Sequence of chain 3.B:
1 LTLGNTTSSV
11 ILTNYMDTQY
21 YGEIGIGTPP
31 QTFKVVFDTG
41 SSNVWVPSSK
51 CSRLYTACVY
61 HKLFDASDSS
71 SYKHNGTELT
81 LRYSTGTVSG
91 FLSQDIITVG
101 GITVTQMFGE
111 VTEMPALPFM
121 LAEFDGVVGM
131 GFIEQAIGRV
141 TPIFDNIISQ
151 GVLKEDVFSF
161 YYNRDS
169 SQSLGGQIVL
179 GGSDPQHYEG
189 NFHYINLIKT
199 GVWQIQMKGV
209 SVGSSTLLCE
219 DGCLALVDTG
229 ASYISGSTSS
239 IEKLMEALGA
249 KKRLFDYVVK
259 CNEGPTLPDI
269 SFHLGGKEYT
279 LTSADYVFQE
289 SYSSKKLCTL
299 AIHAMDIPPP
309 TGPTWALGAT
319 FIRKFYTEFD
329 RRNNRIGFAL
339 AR

A protein and the small-molecule ligand that binds it are described below.
Small molecule (SMILES): [H]/N=C1/N[C@](C)(C(C)C)CC(=O)N1Cc1cccc(C(=O)NCc2ccccc2)c1

Binding-site contacts:
Ligand atom C27 contacts residue THR227 of chain 3.B at 3.4 Å.
Ligand atom C11 contacts residue TYR83 of chain 3.B at 3.6 Å (hydrophobic).
Ligand atom C18 contacts residue THR85 of chain 3.B at 3.6 Å.
Ligand atom C15 contacts residue GLY228 of chain 3.B at 3.1 Å.
Ligand atom C27 contacts residue TYR20 of chain 3.B at 3.3 Å (hydrophobic).
Ligand atom C3 contacts residue THR85 of chain 3.B at 3.7 Å.
Ligand atom C11 contacts residue ASP38 of chain 3.B at 3.4 Å.
Ligand atom C25 contacts residue SER230 of chain 3.B at 3.4 Å.
Ligand atom N7 contacts residue GLY228 of chain 3.B at 3.6 Å.
Ligand atom C6 contacts residue ASP38 of chain 3.B at 3.5 Å.
Ligand atom C28 contacts residue TYR20 of chain 3.B at 3.3 Å (hydrophobic).
Ligand atom C23 contacts residue THR18 of chain 3.B at 3.6 Å.
Ligand atom C26 contacts residue GLY228 of chain 3.B at 3.6 Å.
Ligand atom N7 contacts residue ASP38 of chain 3.B at 2.8 Å (salt-bridge).
Ligand atom C16 contacts residue THR85 of chain 3.B at 3.6 Å.
Ligand atom C25 contacts residue THR18 of chain 3.B at 3.1 Å.
Ligand atom C25 contacts residue GLY228 of chain 3.B at 3.1 Å.
Ligand atom N7 contacts residue ASP226 of chain 3.B at 2.8 Å (salt-bridge).
Ligand atom C24 contacts residue THR18 of chain 3.B at 3.2 Å.
Ligand atom N1 contacts residue ASP38 of chain 3.B at 2.7 Å (salt-bridge).
Ligand atom C2 contacts residue ASP38 of chain 3.B at 3.7 Å.
Ligand atom O8 contacts residue THR85 of chain 3.B at 3.0 Å (h-bond).
Ligand atom C23 contacts residue GLY228 of chain 3.B at 3.6 Å.
Ligand atom C26 contacts residue THR18 of chain 3.B at 3.7 Å.
Ligand atom O8 contacts residue SER84 of chain 3.B at 3.5 Å (h-bond).
Ligand atom N22 contacts residue GLY228 of chain 3.B at 2.8 Å (h-bond).
Ligand atom C28 contacts residue VAL36 of chain 3.B at 3.5 Å (hydrophobic).
Ligand atom C9 contacts residue ASP226 of chain 3.B at 3.4 Å.
Ligand atom C26 contacts residue ALA229 of chain 3.B at 3.7 Å (hydrophobic).
Ligand atom C3 contacts residue TYR83 of chain 3.B at 3.4 Å (hydrophobic).
Ligand atom C24 contacts residue GLY228 of chain 3.B at 3.2 Å.
Ligand atom C28 contacts residue GLN19 of chain 3.B at 3.6 Å.
Ligand atom C4 contacts residue THR85 of chain 3.B at 3.7 Å.
Ligand atom C25 contacts residue ALA229 of chain 3.B at 3.5 Å (hydrophobic).
Ligand atom C29 contacts residue GLN19 of chain 3.B at 3.7 Å.
Ligand atom C12 contacts residue GLY228 of chain 3.B at 3.5 Å.
Ligand atom C17 contacts residue THR85 of chain 3.B at 3.5 Å.
Ligand atom C16 contacts residue GLY228 of chain 3.B at 3.7 Å.
Ligand atom C26 contacts residue THR227 of chain 3.B at 3.3 Å.
Ligand atom C23 contacts residue SER230 of chain 3.B at 3.4 Å.